Sequence of chain 1.E:
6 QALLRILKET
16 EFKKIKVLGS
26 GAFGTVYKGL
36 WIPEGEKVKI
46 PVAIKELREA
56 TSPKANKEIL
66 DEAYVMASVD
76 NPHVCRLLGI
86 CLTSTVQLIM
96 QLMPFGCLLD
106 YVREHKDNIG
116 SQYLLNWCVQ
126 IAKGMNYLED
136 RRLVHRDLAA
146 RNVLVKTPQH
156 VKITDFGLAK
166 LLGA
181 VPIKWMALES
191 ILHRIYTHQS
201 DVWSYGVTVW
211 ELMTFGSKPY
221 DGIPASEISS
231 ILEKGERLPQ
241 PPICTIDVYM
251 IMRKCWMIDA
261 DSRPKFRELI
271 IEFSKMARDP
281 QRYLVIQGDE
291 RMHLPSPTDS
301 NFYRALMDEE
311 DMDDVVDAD

Binding-site contacts:
Ligand atom N10 contacts residue MET98 of chain 1.E at 2.9 Å (h-bond).
Ligand atom C18 contacts residue ARG146 of chain 1.E at 2.5 Å.
Ligand atom C29 contacts residue PRO99 of chain 1.E at 3.6 Å (hydrophobic).
Ligand atom N10 contacts residue LEU97 of chain 1.E at 3.4 Å.
Ligand atom N07 contacts residue LEU97 of chain 1.E at 3.6 Å.
Ligand atom O05 contacts residue MET98 of chain 1.E at 3.1 Å (h-bond).
Ligand atom C22 contacts residue LEU149 of chain 1.E at 3.4 Å (hydrophobic).
Ligand atom C21 contacts residue LEU149 of chain 1.E at 3.5 Å (hydrophobic).
Ligand atom C30 contacts residue GLY101 of chain 1.E at 3.5 Å.
Ligand atom F34 contacts residue ILE94 of chain 1.E at 3.3 Å.
Ligand atom C11 contacts residue ASP160 of chain 1.E at 3.6 Å.
Ligand atom C22 contacts residue ALA48 of chain 1.E at 3.7 Å (hydrophobic).
Ligand atom C27 contacts residue GLY101 of chain 1.E at 3.7 Å.
Ligand atom C27 contacts residue MET98 of chain 1.E at 3.4 Å (hydrophobic).
Ligand atom C33 contacts residue CYS102 of chain 1.E at 1.8 Å (hydrophobic).
Ligand atom C06 contacts residue MET95 of chain 1.E at 3.6 Å (hydrophobic).
Ligand atom C33 contacts residue ASP105 of chain 1.E at 3.6 Å.
Ligand atom C16 contacts residue VAL31 of chain 1.E at 3.6 Å (hydrophobic).
Ligand atom C23 contacts residue LEU149 of chain 1.E at 3.6 Å (hydrophobic).
Ligand atom N04 contacts residue VAL31 of chain 1.E at 3.5 Å.
Ligand atom C03 contacts residue MET95 of chain 1.E at 3.7 Å (hydrophobic).
Ligand atom O05 contacts residue LEU97 of chain 1.E at 3.3 Å.
Ligand atom C09 contacts residue MET95 of chain 1.E at 3.4 Å (hydrophobic).
Ligand atom F34 contacts residue LEU82 of chain 1.E at 3.6 Å.
Ligand atom N04 contacts residue ASP160 of chain 1.E at 3.6 Å (salt-bridge).
Ligand atom C23 contacts residue ALA48 of chain 1.E at 3.2 Å (hydrophobic).
Ligand atom C26 contacts residue MET98 of chain 1.E at 3.5 Å (hydrophobic).
Ligand atom C28 contacts residue GLY101 of chain 1.E at 3.6 Å.
Ligand atom C32 contacts residue CYS102 of chain 1.E at 3.1 Å (hydrophobic).
Ligand atom C26 contacts residue LEU23 of chain 1.E at 3.6 Å (hydrophobic).
Ligand atom N07 contacts residue MET98 of chain 1.E at 3.0 Å (h-bond).
Ligand atom F34 contacts residue LEU93 of chain 1.E at 3.0 Å.
Ligand atom C03 contacts residue ALA48 of chain 1.E at 3.5 Å (hydrophobic).
Ligand atom N04 contacts residue LYS50 of chain 1.E at 3.5 Å (salt-bridge).
Ligand atom N07 contacts residue ALA48 of chain 1.E at 3.6 Å.
Ligand atom O05 contacts residue LEU23 of chain 1.E at 3.7 Å.
Ligand atom N07 contacts residue GLN96 of chain 1.E at 3.7 Å.
Ligand atom C23 contacts residue GLN96 of chain 1.E at 3.2 Å.
Ligand atom N12 contacts residue CYS102 of chain 1.E at 3.6 Å.
Ligand atom F34 contacts residue MET95 of chain 1.E at 3.5 Å.

The protein below binds the small molecule below.
Small molecule (SMILES): CCC(=O)Nc1ccc(OC)c(Nc2cc(-c3[nH]c(SC)nc3-c3ccc(F)cc3)ccn2)c1